Sequence of chain 1.B:
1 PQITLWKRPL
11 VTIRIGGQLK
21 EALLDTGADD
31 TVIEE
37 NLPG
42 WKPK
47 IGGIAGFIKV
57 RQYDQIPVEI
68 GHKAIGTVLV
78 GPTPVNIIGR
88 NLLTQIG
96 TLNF

Binding-site contacts:
Ligand atom O5 contacts residue GLY48 of chain 1.B at 3.0 Å (h-bond).
Ligand atom N6 contacts residue ASP29 of chain 1.B at 3.1 Å (salt-bridge).
Ligand atom O4 contacts residue ASP29 of chain 1.B at 3.1 Å (salt-bridge).
Ligand atom CA3 contacts residue GLY27 of chain 1.B at 3.4 Å.
Ligand atom CA2 contacts residue ASP25 of chain 1.B at 3.8 Å.
Ligand atom N4 contacts residue GLY27 of chain 1.B at 3.0 Å (h-bond).
Ligand atom CD3 contacts residue ASP30 of chain 1.B at 3.7 Å.
Ligand atom CG3 contacts residue GLY27 of chain 1.B at 3.6 Å.
Ligand atom C5 contacts residue GLY48 of chain 1.B at 3.6 Å.
Ligand atom CB4 contacts residue ALA28 of chain 1.B at 3.9 Å (hydrophobic).
Ligand atom N6 contacts residue ASP30 of chain 1.B at 3.5 Å (salt-bridge).
Ligand atom CE1 contacts residue ILE50 of chain 1.B at 3.9 Å (hydrophobic).
Ligand atom NE2 contacts residue ILE47 of chain 1.B at 3.6 Å.
Ligand atom CG21 contacts residue ILE50 of chain 1.B at 3.5 Å (hydrophobic).
Ligand atom CB2 contacts residue ASP25 of chain 1.B at 3.3 Å.
Ligand atom O contacts residue VAL82 of chain 1.B at 3.4 Å.
Ligand atom OE1 contacts residue ASP30 of chain 1.B at 2.9 Å (salt-bridge).
Ligand atom O5 contacts residue ILE47 of chain 1.B at 3.6 Å.
Ligand atom CA4 contacts residue GLY48 of chain 1.B at 3.4 Å.
Ligand atom C4 contacts residue GLY27 of chain 1.B at 3.6 Å.
Ligand atom OE1 contacts residue ALA28 of chain 1.B at 3.6 Å.
Ligand atom CA5 contacts residue ASP29 of chain 1.B at 3.5 Å.
Ligand atom C6 contacts residue ASP29 of chain 1.B at 3.8 Å.
Ligand atom CE contacts residue PRO81 of chain 1.B at 3.8 Å (hydrophobic).
Ligand atom C3 contacts residue ASP25 of chain 1.B at 3.1 Å.
Ligand atom CG5 contacts residue GLY48 of chain 1.B at 3.7 Å.
Ligand atom N5 contacts residue GLY48 of chain 1.B at 2.8 Å (h-bond).
Ligand atom OE1 contacts residue ASP29 of chain 1.B at 3.1 Å (salt-bridge).
Ligand atom CA5 contacts residue GLY48 of chain 1.B at 3.8 Å.
Ligand atom CE contacts residue THR80 of chain 1.B at 3.9 Å.
Ligand atom O4 contacts residue ALA28 of chain 1.B at 3.5 Å.
Ligand atom CB3 contacts residue GLY27 of chain 1.B at 3.9 Å.
Ligand atom O4 contacts residue GLY27 of chain 1.B at 3.4 Å (h-bond).
Ligand atom NE2 contacts residue ASP30 of chain 1.B at 2.9 Å (salt-bridge).
Ligand atom CH3 contacts residue PRO81 of chain 1.B at 3.8 Å (hydrophobic).
Ligand atom CG4 contacts residue GLY48 of chain 1.B at 3.8 Å.
Ligand atom CB2 contacts residue ILE84 of chain 1.B at 4.0 Å (hydrophobic).
Ligand atom N4 contacts residue ALA28 of chain 1.B at 3.9 Å.
Ligand atom CE1 contacts residue GLY49 of chain 1.B at 3.9 Å.
Ligand atom O3 contacts residue GLY49 of chain 1.B at 3.7 Å.

The protein below binds the small molecule below.
Small molecule (SMILES): CCCC[C@@H](CN[C@@H](CCCC)C(=O)N[C@@H](CCC(N)=O)C(=O)N[C@@H](CCCNC(N)=[NH2+])C(N)=O)NC(=O)[C@@H](NC(=O)[C@@H](NC(C)=O)[C@@H](C)O)[C@@H](C)CC